Sequence of chain 1.KA:
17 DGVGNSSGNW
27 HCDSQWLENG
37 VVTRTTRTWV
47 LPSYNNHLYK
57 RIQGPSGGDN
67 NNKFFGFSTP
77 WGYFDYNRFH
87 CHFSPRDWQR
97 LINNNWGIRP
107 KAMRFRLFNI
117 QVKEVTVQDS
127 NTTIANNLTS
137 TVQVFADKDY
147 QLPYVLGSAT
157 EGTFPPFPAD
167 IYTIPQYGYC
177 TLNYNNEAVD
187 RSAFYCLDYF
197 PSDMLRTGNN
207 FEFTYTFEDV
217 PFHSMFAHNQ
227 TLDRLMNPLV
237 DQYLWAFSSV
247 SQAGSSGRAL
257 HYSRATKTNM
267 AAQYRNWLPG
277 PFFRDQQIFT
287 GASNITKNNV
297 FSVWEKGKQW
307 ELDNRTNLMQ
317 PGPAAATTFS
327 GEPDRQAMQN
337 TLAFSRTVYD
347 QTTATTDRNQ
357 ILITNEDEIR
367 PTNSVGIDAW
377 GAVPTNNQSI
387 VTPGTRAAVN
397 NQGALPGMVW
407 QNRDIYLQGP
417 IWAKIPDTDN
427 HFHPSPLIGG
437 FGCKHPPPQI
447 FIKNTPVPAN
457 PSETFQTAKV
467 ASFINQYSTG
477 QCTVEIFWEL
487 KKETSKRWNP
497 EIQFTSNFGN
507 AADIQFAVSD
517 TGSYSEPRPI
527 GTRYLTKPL

Sequence of chain 1.JA:
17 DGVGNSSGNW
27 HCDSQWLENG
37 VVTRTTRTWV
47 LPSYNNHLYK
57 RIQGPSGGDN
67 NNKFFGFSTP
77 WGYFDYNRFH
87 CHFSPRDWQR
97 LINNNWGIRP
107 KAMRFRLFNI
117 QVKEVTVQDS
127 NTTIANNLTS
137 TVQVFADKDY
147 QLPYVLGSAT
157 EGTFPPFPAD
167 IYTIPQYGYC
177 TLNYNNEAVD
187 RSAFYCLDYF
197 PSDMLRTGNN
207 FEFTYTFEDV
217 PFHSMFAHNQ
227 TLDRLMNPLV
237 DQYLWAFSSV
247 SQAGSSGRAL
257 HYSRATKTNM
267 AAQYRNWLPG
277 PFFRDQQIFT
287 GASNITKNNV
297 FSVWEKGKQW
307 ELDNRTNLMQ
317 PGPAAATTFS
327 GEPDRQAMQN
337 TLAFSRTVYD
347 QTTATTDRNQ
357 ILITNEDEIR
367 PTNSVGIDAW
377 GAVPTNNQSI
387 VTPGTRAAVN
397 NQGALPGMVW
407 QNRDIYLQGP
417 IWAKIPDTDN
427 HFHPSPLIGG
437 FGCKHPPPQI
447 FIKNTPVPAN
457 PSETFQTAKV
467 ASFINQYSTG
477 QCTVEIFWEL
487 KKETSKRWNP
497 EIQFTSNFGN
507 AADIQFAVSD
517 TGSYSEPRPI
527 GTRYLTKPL

A small-molecule ligand and the protein it binds are described below.
Small molecule (SMILES): Nc1ncnc2c1ncn2[C@H]1C[C@H](O)[C@@H](COP(=O)(O)O)O1

Binding-site contacts:
Ligand atom N7 contacts residue SER431 of chain 1.JA at 3.8 Å.
Ligand atom O2P contacts residue ASN426 of chain 1.KA at 3.3 Å.
Ligand atom C5' contacts residue HIS427 of chain 1.KA at 4.0 Å.
Ligand atom N9 contacts residue ASN426 of chain 1.KA at 4.1 Å.
Ligand atom N3 contacts residue PRO217 of chain 1.JA at 3.9 Å.
Ligand atom N7 contacts residue ASN426 of chain 1.KA at 3.5 Å (h-bond).
Ligand atom O2P contacts residue HIS427 of chain 1.KA at 3.1 Å.
Ligand atom O2P contacts residue ASP425 of chain 1.KA at 3.2 Å (salt-bridge).
Ligand atom C2' contacts residue PRO430 of chain 1.JA at 3.5 Å (hydrophobic).
Ligand atom C5 contacts residue PRO217 of chain 1.JA at 3.8 Å (hydrophobic).
Ligand atom N3 contacts residue PRO430 of chain 1.JA at 4.1 Å.
Ligand atom N9 contacts residue PRO217 of chain 1.JA at 4.2 Å.
Ligand atom C6 contacts residue PRO430 of chain 1.JA at 3.7 Å (hydrophobic).
Ligand atom C5' contacts residue HIS429 of chain 1.JA at 3.1 Å.
Ligand atom C2' contacts residue HIS429 of chain 1.JA at 3.7 Å.
Ligand atom O4' contacts residue ASN426 of chain 1.KA at 4.0 Å.
Ligand atom C8 contacts residue ASN426 of chain 1.KA at 3.0 Å.
Ligand atom C2 contacts residue GLY438 of chain 1.JA at 3.9 Å.
Ligand atom N6 contacts residue PRO430 of chain 1.JA at 4.1 Å.
Ligand atom N6 contacts residue SER431 of chain 1.JA at 3.3 Å.
Ligand atom C4 contacts residue PRO217 of chain 1.JA at 3.8 Å (hydrophobic).
Ligand atom N6 contacts residue ASN408 of chain 1.JA at 3.9 Å.
Ligand atom C3' contacts residue HIS429 of chain 1.JA at 3.7 Å.
Ligand atom N6 contacts residue PRO432 of chain 1.JA at 4.0 Å.
Ligand atom O4' contacts residue HIS429 of chain 1.JA at 4.0 Å.
Ligand atom N1 contacts residue PRO430 of chain 1.JA at 3.5 Å (h-bond).
Ligand atom C8 contacts residue ASP425 of chain 1.KA at 4.1 Å.
Ligand atom N6 contacts residue GLY438 of chain 1.JA at 4.2 Å.
Ligand atom C5 contacts residue SER431 of chain 1.JA at 4.0 Å.
Ligand atom N1 contacts residue GLY438 of chain 1.JA at 3.7 Å.
Ligand atom P contacts residue ASP425 of chain 1.KA at 3.7 Å.
Ligand atom C4' contacts residue HIS429 of chain 1.JA at 3.9 Å.
Ligand atom N7 contacts residue ASN408 of chain 1.JA at 3.5 Å (h-bond).
Ligand atom C6 contacts residue PRO217 of chain 1.JA at 4.0 Å (hydrophobic).
Ligand atom N6 contacts residue GLY436 of chain 1.JA at 3.8 Å.
Ligand atom C2 contacts residue PRO430 of chain 1.JA at 3.8 Å (hydrophobic).
Ligand atom C2 contacts residue PRO217 of chain 1.JA at 3.8 Å (hydrophobic).
Ligand atom N1 contacts residue PRO217 of chain 1.JA at 4.1 Å.
Ligand atom C6 contacts residue SER431 of chain 1.JA at 3.8 Å.
Ligand atom O5' contacts residue HIS429 of chain 1.JA at 4.2 Å.